Sequence of chain 1.A:
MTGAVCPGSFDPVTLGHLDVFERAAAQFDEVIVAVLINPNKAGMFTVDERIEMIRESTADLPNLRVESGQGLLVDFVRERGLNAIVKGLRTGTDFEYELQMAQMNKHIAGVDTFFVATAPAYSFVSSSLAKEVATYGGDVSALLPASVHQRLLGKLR

A protein and the small-molecule ligand that binds it are described below.
Small molecule (SMILES): O=C(O)c1cnn(-c2ccccc2)c1OCCCc1c[nH]c2ccccc12

Binding-site contacts:
Ligand atom C14 contacts residue HIS18 of chain 1.A at 3.7 Å.
Ligand atom C10 contacts residue GLY89 of chain 1.A at 3.3 Å.
Ligand atom N18 contacts residue THR15 of chain 1.A at 3.7 Å.
Ligand atom C02 contacts residue GLY89 of chain 1.A at 3.3 Å.
Ligand atom C24 contacts residue HIS18 of chain 1.A at 3.6 Å.
Ligand atom C16 contacts residue HIS18 of chain 1.A at 3.2 Å.
Ligand atom N18 contacts residue HIS18 of chain 1.A at 3.7 Å.
Ligand atom C21 contacts residue GLY17 of chain 1.A at 3.6 Å.
Ligand atom C16 contacts residue THR15 of chain 1.A at 3.4 Å.
Ligand atom C24 contacts residue GLY17 of chain 1.A at 3.6 Å.
Ligand atom C15 contacts residue HIS18 of chain 1.A at 3.6 Å.
Ligand atom O26 contacts residue ARG91 of chain 1.A at 3.6 Å.
Ligand atom N17 contacts residue HIS18 of chain 1.A at 3.4 Å.
Ligand atom C21 contacts residue THR119 of chain 1.A at 3.3 Å.
Ligand atom C25 contacts residue SER128 of chain 1.A at 3.6 Å.
Ligand atom C05 contacts residue CYS7 of chain 1.A at 3.6 Å (hydrophobic).
Ligand atom C23 contacts residue GLY17 of chain 1.A at 3.3 Å.
Ligand atom C16 contacts residue SER128 of chain 1.A at 3.3 Å.
Ligand atom C14 contacts residue ARG91 of chain 1.A at 3.5 Å.
Ligand atom C21 contacts residue TYR123 of chain 1.A at 3.3 Å (hydrophobic).
Ligand atom C20 contacts residue ARG91 of chain 1.A at 3.6 Å.
Ligand atom C04 contacts residue LYS88 of chain 1.A at 3.7 Å.
Ligand atom C01 contacts residue HIS18 of chain 1.A at 3.7 Å.
Ligand atom C20 contacts residue TYR123 of chain 1.A at 3.6 Å (hydrophobic).
Ligand atom C01 contacts residue GLY89 of chain 1.A at 3.5 Å.
Ligand atom C20 contacts residue VAL126 of chain 1.A at 3.4 Å (hydrophobic).
Ligand atom O13 contacts residue ARG91 of chain 1.A at 3.1 Å (salt-bridge).
Ligand atom C14 contacts residue VAL126 of chain 1.A at 3.7 Å (hydrophobic).
Ligand atom C16 contacts residue SER127 of chain 1.A at 3.5 Å.
Ligand atom N07 contacts residue PRO8 of chain 1.A at 2.8 Å (h-bond).
Ligand atom C22 contacts residue GLY17 of chain 1.A at 3.5 Å.
Ligand atom C05 contacts residue PRO8 of chain 1.A at 3.4 Å (hydrophobic).
Ligand atom C06 contacts residue HIS18 of chain 1.A at 3.7 Å.
Ligand atom N17 contacts residue THR15 of chain 1.A at 2.7 Å (h-bond).
Ligand atom N18 contacts residue VAL126 of chain 1.A at 3.6 Å (h-bond).
Ligand atom C06 contacts residue CYS7 of chain 1.A at 3.6 Å (hydrophobic).
Ligand atom C15 contacts residue SER127 of chain 1.A at 3.6 Å.
Ligand atom C22 contacts residue THR119 of chain 1.A at 3.2 Å.
Ligand atom O27 contacts residue SER128 of chain 1.A at 2.8 Å (h-bond).
Ligand atom C04 contacts residue PRO8 of chain 1.A at 3.4 Å (hydrophobic).